Sequence of chain 2.B:
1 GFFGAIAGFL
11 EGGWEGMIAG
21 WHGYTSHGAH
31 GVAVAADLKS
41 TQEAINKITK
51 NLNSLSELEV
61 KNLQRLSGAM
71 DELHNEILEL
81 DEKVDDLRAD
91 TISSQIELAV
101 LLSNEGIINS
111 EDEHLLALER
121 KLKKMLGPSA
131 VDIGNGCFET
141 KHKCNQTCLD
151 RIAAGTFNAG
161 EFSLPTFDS

The protein below binds the small molecule below.
Small molecule (SMILES): CC(=O)N[C@H]1[C@@H](O[C@H]2[C@H](O)[C@@H](NC(C)=O)CO[C@@H]2CO)O[C@H](CO)[C@@H](O)[C@@H]1O

Binding-site contacts:
Ligand atom O5 contacts residue TRP21 of chain 2.B at 4.1 Å.
Ligand atom C6 contacts residue TRP21 of chain 2.B at 4.4 Å (hydrophobic).
Ligand atom O7 contacts residue ASN330 of chain 2.A at 3.3 Å (h-bond).
Ligand atom C5 contacts residue TRP21 of chain 2.B at 4.5 Å (hydrophobic).
Ligand atom O7 contacts residue ILE30 of chain 2.A at 3.5 Å.
Ligand atom C1 contacts residue ASN330 of chain 2.A at 1.4 Å.
Ligand atom C5 contacts residue ASN330 of chain 2.A at 3.7 Å.
Ligand atom C2 contacts residue ASN330 of chain 2.A at 2.4 Å.
Ligand atom C7 contacts residue ILE30 of chain 2.A at 3.9 Å (hydrophobic).
Ligand atom C3 contacts residue ASN330 of chain 2.A at 3.7 Å.
Ligand atom O6 contacts residue TRP21 of chain 2.B at 3.2 Å.
Ligand atom N2 contacts residue ASN330 of chain 2.A at 2.8 Å (h-bond).
Ligand atom O6 contacts residue ILE45 of chain 2.B at 4.5 Å.
Ligand atom C6 contacts residue ILE45 of chain 2.B at 4.5 Å (hydrophobic).
Ligand atom C7 contacts residue ASN330 of chain 2.A at 3.4 Å.
Ligand atom O5 contacts residue ASN330 of chain 2.A at 2.4 Å (h-bond).
Ligand atom O7 contacts residue THR49 of chain 2.B at 4.0 Å.
Ligand atom C4 contacts residue ASN330 of chain 2.A at 4.1 Å.
Ligand atom C5 contacts residue ILE45 of chain 2.B at 4.0 Å (hydrophobic).
Ligand atom O6 contacts residue ASN330 of chain 2.A at 4.3 Å.
Ligand atom N2 contacts residue ILE30 of chain 2.A at 4.0 Å.

Sequence of chain 2.A:
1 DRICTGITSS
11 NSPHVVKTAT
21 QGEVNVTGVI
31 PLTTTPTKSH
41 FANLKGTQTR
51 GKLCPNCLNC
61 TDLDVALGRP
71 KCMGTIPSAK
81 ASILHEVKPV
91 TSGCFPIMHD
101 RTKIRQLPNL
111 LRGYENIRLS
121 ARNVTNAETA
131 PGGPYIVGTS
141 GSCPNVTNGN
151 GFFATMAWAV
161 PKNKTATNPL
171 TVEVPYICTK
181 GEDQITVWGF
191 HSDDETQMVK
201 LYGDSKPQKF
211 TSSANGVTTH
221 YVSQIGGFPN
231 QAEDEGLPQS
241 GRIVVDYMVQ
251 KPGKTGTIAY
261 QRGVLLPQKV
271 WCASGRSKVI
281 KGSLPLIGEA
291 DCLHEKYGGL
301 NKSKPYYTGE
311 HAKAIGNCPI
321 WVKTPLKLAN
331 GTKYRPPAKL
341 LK